A protein and the small-molecule ligand that binds it are described below.
Small molecule (SMILES): CCCCc1c(C)nc2nc(SCc3nc4c(c(=O)[nH]c(=O)n4CCCC)n3CC)nn2c1C

Binding-site contacts:
Ligand atom C6 contacts residue LEU53 of chain 1.C at 3.2 Å (hydrophobic).
Ligand atom O31 contacts residue ASN99 of chain 1.C at 3.4 Å (h-bond).
Ligand atom N24 contacts residue GLN44 of chain 1.C at 3.8 Å.
Ligand atom C10 contacts residue LEU53 of chain 1.C at 3.7 Å (hydrophobic).
Ligand atom C34 contacts residue PRO41 of chain 1.C at 3.6 Å (hydrophobic).
Ligand atom O32 contacts residue ASN99 of chain 1.C at 3.0 Å (h-bond).
Ligand atom N18 contacts residue LEU51 of chain 1.C at 3.5 Å.
Ligand atom C8 contacts residue ILE105 of chain 1.C at 3.8 Å (hydrophobic).
Ligand atom N17 contacts residue GLN44 of chain 1.C at 3.2 Å (h-bond).
Ligand atom C21 contacts residue GLN44 of chain 1.C at 3.6 Å.
Ligand atom C25 contacts residue LYS50 of chain 1.C at 3.7 Å.
Ligand atom C34 contacts residue PHE42 of chain 1.C at 3.4 Å (hydrophobic).
Ligand atom C4 contacts residue LEU53 of chain 1.C at 3.7 Å (hydrophobic).
Ligand atom S15 contacts residue VAL46 of chain 1.C at 3.8 Å.
Ligand atom N7 contacts residue ILE105 of chain 1.C at 3.6 Å.
Ligand atom C33 contacts residue VAL46 of chain 1.C at 3.6 Å (hydrophobic).
Ligand atom C33 contacts residue PRO41 of chain 1.C at 3.8 Å (hydrophobic).
Ligand atom N20 contacts residue ASP47 of chain 1.C at 3.0 Å (salt-bridge).
Ligand atom C6 contacts residue ASN99 of chain 1.C at 3.6 Å.
Ligand atom C16 contacts residue GLN44 of chain 1.C at 3.8 Å.
Ligand atom N20 contacts residue LEU51 of chain 1.C at 3.7 Å.
Ligand atom O31 contacts residue LEU53 of chain 1.C at 3.6 Å.
Ligand atom S15 contacts residue LEU51 of chain 1.C at 3.6 Å.
Ligand atom C19 contacts residue GLN44 of chain 1.C at 3.6 Å.
Ligand atom C19 contacts residue LEU51 of chain 1.C at 3.7 Å (hydrophobic).
Ligand atom N5 contacts residue LEU53 of chain 1.C at 3.3 Å.
Ligand atom N17 contacts residue LEU51 of chain 1.C at 3.3 Å.
Ligand atom C8 contacts residue ASN99 of chain 1.C at 3.7 Å.
Ligand atom C9 contacts residue LEU53 of chain 1.C at 3.8 Å (hydrophobic).
Ligand atom N7 contacts residue ASN99 of chain 1.C at 2.8 Å (h-bond).
Ligand atom N20 contacts residue VAL46 of chain 1.C at 3.9 Å.
Ligand atom C14 contacts residue PRO41 of chain 1.C at 3.2 Å (hydrophobic).
Ligand atom C14 contacts residue LEU51 of chain 1.C at 3.9 Å (hydrophobic).
Ligand atom N13 contacts residue LEU51 of chain 1.C at 3.7 Å.
Ligand atom N7 contacts residue LEU53 of chain 1.C at 3.7 Å.
Ligand atom N18 contacts residue GLN44 of chain 1.C at 3.4 Å (h-bond).
Ligand atom N24 contacts residue ASP47 of chain 1.C at 3.6 Å.
Ligand atom C26 contacts residue GLN44 of chain 1.C at 3.7 Å.
Ligand atom C16 contacts residue LEU51 of chain 1.C at 3.4 Å (hydrophobic).
Ligand atom N20 contacts residue PRO45 of chain 1.C at 3.7 Å.

Sequence of chain 1.C:
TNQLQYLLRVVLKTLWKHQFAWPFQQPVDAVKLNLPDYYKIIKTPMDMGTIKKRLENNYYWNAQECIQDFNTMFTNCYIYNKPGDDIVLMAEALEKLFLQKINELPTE